Sequence of chain 23.D:
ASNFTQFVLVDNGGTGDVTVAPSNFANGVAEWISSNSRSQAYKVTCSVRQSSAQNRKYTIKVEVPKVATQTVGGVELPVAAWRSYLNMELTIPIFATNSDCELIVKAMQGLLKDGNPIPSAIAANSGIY

Binding-site contacts:
Ligand atom O3' contacts residue SER51 of chain 23.D at 3.5 Å (h-bond).
Ligand atom C5' contacts residue SER51 of chain 23.D at 3.5 Å.
Ligand atom P contacts residue ARG49 of chain 23.D at 2.9 Å.
Ligand atom OP1 contacts residue ASN55 of chain 23.D at 3.3 Å (h-bond).
Ligand atom O4' contacts residue LYS61 of chain 24.C at 3.1 Å (salt-bridge).
Ligand atom C5 contacts residue THR45 of chain 24.C at 3.3 Å.
Ligand atom OP2 contacts residue SER51 of chain 23.D at 3.2 Å (h-bond).
Ligand atom C5 contacts residue TYR85 of chain 24.C at 3.5 Å (hydrophobic).
Ligand atom OP1 contacts residue SER51 of chain 23.D at 3.3 Å.
Ligand atom OP2 contacts residue ARG49 of chain 23.D at 2.4 Å (salt-bridge).
Ligand atom O2 contacts residue ASN87 of chain 24.C at 3.2 Å (h-bond).
Ligand atom N1 contacts residue THR59 of chain 24.C at 3.6 Å.
Ligand atom N7 contacts residue THR45 of chain 24.C at 2.6 Å (h-bond).
Ligand atom C2' contacts residue TYR85 of chain 24.C at 3.4 Å (hydrophobic).
Ligand atom OP2 contacts residue LYS57 of chain 23.D at 3.4 Å.
Ligand atom OP2 contacts residue LYS57 of chain 23.D at 2.7 Å (salt-bridge).
Ligand atom N1 contacts residue TYR85 of chain 24.C at 3.6 Å.
Ligand atom OP2 contacts residue LYS43 of chain 24.C at 3.2 Å (salt-bridge).
Ligand atom C2' contacts residue GLU63 of chain 24.C at 3.5 Å.
Ligand atom N6 contacts residue THR59 of chain 24.C at 2.9 Å (h-bond).
Ligand atom C3' contacts residue TYR85 of chain 24.C at 3.3 Å (hydrophobic).
Ligand atom C2 contacts residue SER47 of chain 24.C at 3.0 Å.
Ligand atom OP1 contacts residue ARG49 of chain 23.D at 2.5 Å (salt-bridge).
Ligand atom O2' contacts residue TYR85 of chain 24.C at 3.5 Å.
Ligand atom P contacts residue TYR85 of chain 24.C at 3.5 Å.
Ligand atom N1 contacts residue SER47 of chain 24.C at 2.7 Å (h-bond).
Ligand atom P contacts residue SER51 of chain 23.D at 3.4 Å.
Ligand atom C6 contacts residue THR45 of chain 24.C at 3.5 Å.
Ligand atom N6 contacts residue CYS46 of chain 24.C at 3.4 Å (h-bond).
Ligand atom C6 contacts residue TYR85 of chain 24.C at 3.5 Å (hydrophobic).
Ligand atom OP2 contacts residue ASN55 of chain 23.D at 3.2 Å (h-bond).
Ligand atom OP2 contacts residue TYR85 of chain 24.C at 2.5 Å (h-bond).
Ligand atom OP1 contacts residue SER51 of chain 23.D at 2.7 Å (h-bond).
Ligand atom OP1 contacts residue SER52 of chain 23.D at 3.0 Å.
Ligand atom C4' contacts residue TYR85 of chain 24.C at 3.3 Å (hydrophobic).
Ligand atom C5' contacts residue TYR85 of chain 24.C at 3.1 Å (hydrophobic).
Ligand atom O3' contacts residue TYR85 of chain 24.C at 3.6 Å.
Ligand atom O2' contacts residue GLU63 of chain 24.C at 3.0 Å (salt-bridge).
Ligand atom N6 contacts residue THR45 of chain 24.C at 2.9 Å (h-bond).
Ligand atom C4 contacts residue TYR85 of chain 24.C at 3.5 Å (hydrophobic).

A small-molecule ligand and the protein it binds are described below.
Small molecule (SMILES): Nc1ccn([C@@H]2O[C@H](CO[P](=O)(O)O[C@H]3[C@@H](O)[C@H](n4ccc(N)nc4=O)O[C@@H]3CO[P](=O)(O)O[C@H]3[C@@H](O)[C@H](n4cnc5c(N)ncnc54)O[C@@H]3CO[P](=O)(O)O[C@H]3[C@@H](O)[C@H](n4ccc(N)nc4=O)O[C@@H]3CO[P](=O)(O)O[C@H]3[C@@H](O)[C@H](n4ccc(=O)[nH]c4=O)O[C@@H]3CO[P](=O)(O)O[C@H]3[C@@H](O)[C@H](n4cnc5c(N)ncnc54)O[C@@H]3CO[P](=O)(O)O[C@H]3[C@@H](O)[C@H](n4cnc5c(=O)nc(N)[nH]c54)O[C@@H]3CO[P](=O)(O)O[C@H]3[C@@H](O)[C@H](n4cnc5c(=O)nc(N)[nH]c54)O[C@@H]3CO)[C@@H](O)[C@H]2O)c(=O)n1

Sequence of chain 24.C:
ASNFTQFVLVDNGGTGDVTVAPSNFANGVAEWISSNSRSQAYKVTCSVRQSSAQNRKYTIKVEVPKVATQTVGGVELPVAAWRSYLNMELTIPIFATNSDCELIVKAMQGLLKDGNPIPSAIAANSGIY